Sequence of chain 1.B:
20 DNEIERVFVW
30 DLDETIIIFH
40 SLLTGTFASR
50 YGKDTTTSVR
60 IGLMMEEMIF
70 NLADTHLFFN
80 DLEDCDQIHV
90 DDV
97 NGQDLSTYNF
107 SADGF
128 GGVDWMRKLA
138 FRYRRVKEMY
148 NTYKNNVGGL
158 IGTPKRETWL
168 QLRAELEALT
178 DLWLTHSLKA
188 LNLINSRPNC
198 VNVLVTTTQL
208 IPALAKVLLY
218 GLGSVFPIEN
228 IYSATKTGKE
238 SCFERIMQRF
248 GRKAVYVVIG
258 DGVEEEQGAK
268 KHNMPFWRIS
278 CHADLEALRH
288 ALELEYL

Binding-site contacts:
Ligand atom C14 contacts residue LEU173 of chain 1.B at 3.9 Å (hydrophobic).
Ligand atom N4 contacts residue THR34 of chain 1.B at 3.4 Å (h-bond).
Ligand atom F1 contacts residue MET64 of chain 1.B at 3.8 Å.
Ligand atom C1 contacts residue TYR50 of chain 1.B at 3.3 Å (hydrophobic).
Ligand atom F1 contacts residue LEU181 of chain 1.B at 3.2 Å.
Ligand atom N4 contacts residue PHE38 of chain 1.B at 3.5 Å.
Ligand atom C2 contacts residue ASP178 of chain 1.B at 3.4 Å.
Ligand atom C3 contacts residue HIS279 of chain 1.B at 3.7 Å.
Ligand atom N1 contacts residue TYR50 of chain 1.B at 3.2 Å.
Ligand atom C14 contacts residue MET64 of chain 1.B at 3.6 Å (hydrophobic).
Ligand atom O2 contacts residue THR177 of chain 1.B at 2.4 Å (h-bond).
Ligand atom S1 contacts residue TRP180 of chain 1.B at 3.4 Å.
Ligand atom C15 contacts residue TYR217 of chain 1.B at 3.4 Å (hydrophobic).
Ligand atom C16 contacts residue THR34 of chain 1.B at 3.6 Å.
Ligand atom C16 contacts residue LEU173 of chain 1.B at 3.7 Å (hydrophobic).
Ligand atom C11 contacts residue LEU173 of chain 1.B at 3.8 Å (hydrophobic).
Ligand atom C10 contacts residue THR177 of chain 1.B at 3.3 Å.
Ligand atom C4 contacts residue HIS279 of chain 1.B at 3.9 Å.
Ligand atom O1 contacts residue TRP180 of chain 1.B at 3.6 Å.
Ligand atom O2 contacts residue LEU181 of chain 1.B at 3.3 Å (h-bond).
Ligand atom C8 contacts residue PHE38 of chain 1.B at 3.9 Å (hydrophobic).
Ligand atom C3 contacts residue ASP178 of chain 1.B at 3.3 Å.
Ligand atom C12 contacts residue LEU181 of chain 1.B at 3.5 Å (hydrophobic).
Ligand atom C9 contacts residue THR34 of chain 1.B at 3.7 Å.
Ligand atom N4 contacts residue THR177 of chain 1.B at 3.8 Å.
Ligand atom C15 contacts residue LEU173 of chain 1.B at 3.8 Å (hydrophobic).
Ligand atom N3 contacts residue TRP180 of chain 1.B at 3.5 Å.
Ligand atom C6 contacts residue TYR50 of chain 1.B at 3.7 Å (hydrophobic).
Ligand atom C14 contacts residue TYR217 of chain 1.B at 3.5 Å (hydrophobic).
Ligand atom N2 contacts residue THR177 of chain 1.B at 3.1 Å (h-bond).
Ligand atom N3 contacts residue THR177 of chain 1.B at 3.4 Å.
Ligand atom C7 contacts residue PHE38 of chain 1.B at 3.8 Å (hydrophobic).
Ligand atom C3 contacts residue THR177 of chain 1.B at 3.2 Å.
Ligand atom N2 contacts residue HIS279 of chain 1.B at 3.2 Å.
Ligand atom F1 contacts residue ARG170 of chain 1.B at 3.3 Å.
Ligand atom O2 contacts residue TRP180 of chain 1.B at 3.3 Å.
Ligand atom N3 contacts residue PHE38 of chain 1.B at 3.9 Å.
Ligand atom C13 contacts residue LEU181 of chain 1.B at 3.5 Å (hydrophobic).
Ligand atom C9 contacts residue THR177 of chain 1.B at 3.8 Å.
Ligand atom C9 contacts residue PHE38 of chain 1.B at 3.3 Å (hydrophobic).

This protein binds this small molecule.
Small molecule (SMILES): O=C(N/N=C/c1ccc(Sc2ncccn2)o1)c1cccc(F)c1